Binding-site contacts:
Ligand atom O4 contacts residue ALA13 of chain 1.B at 3.9 Å.
Ligand atom C11 contacts residue TYR177 of chain 1.B at 3.4 Å (hydrophobic).
Ligand atom C6 contacts residue ALA10 of chain 1.B at 3.6 Å (hydrophobic).
Ligand atom CE2 contacts residue ARG9 of chain 1.B at 3.8 Å.
Ligand atom C8 contacts residue LEU70 of chain 1.B at 4.0 Å (hydrophobic).
Ligand atom CZ contacts residue ARG9 of chain 1.B at 3.8 Å.
Ligand atom O5 contacts residue ARG9 of chain 1.B at 3.5 Å.
Ligand atom C10 contacts residue LEU70 of chain 1.B at 3.6 Å (hydrophobic).
Ligand atom C4 contacts residue GLN115 of chain 1.B at 4.0 Å.
Ligand atom C21 contacts residue CYS136 of chain 1.B at 3.6 Å (hydrophobic).
Ligand atom C5 contacts residue HIS117 of chain 1.B at 3.5 Å.
Ligand atom CZ contacts residue MET113 of chain 1.B at 4.0 Å (hydrophobic).
Ligand atom C26 contacts residue TYR177 of chain 1.B at 3.7 Å (hydrophobic).
Ligand atom O16 contacts residue GLN115 of chain 1.B at 2.7 Å (h-bond).
Ligand atom C13 contacts residue HIS117 of chain 1.B at 4.0 Å.
Ligand atom C4 contacts residue VAL83 of chain 1.B at 4.0 Å (hydrophobic).
Ligand atom O14 contacts residue LEU70 of chain 1.B at 3.7 Å.
Ligand atom C8 contacts residue GLU87 of chain 1.B at 3.6 Å.
Ligand atom C29 contacts residue GLU87 of chain 1.B at 3.5 Å.
Ligand atom C23 contacts residue CYS136 of chain 1.B at 3.3 Å (hydrophobic).
Ligand atom C22 contacts residue TYR177 of chain 1.B at 3.5 Å (hydrophobic).
Ligand atom C8 contacts residue ALA67 of chain 1.B at 4.0 Å (hydrophobic).
Ligand atom C3 contacts residue GLN115 of chain 1.B at 3.8 Å.
Ligand atom C23 contacts residue MET139 of chain 1.B at 3.3 Å (hydrophobic).
Ligand atom C9 contacts residue LEU70 of chain 1.B at 3.9 Å (hydrophobic).
Ligand atom C6 contacts residue ARG9 of chain 1.B at 3.8 Å.
Ligand atom O8 contacts residue GLN115 of chain 1.B at 3.0 Å (h-bond).
Ligand atom C11 contacts residue GLU87 of chain 1.B at 3.0 Å.
Ligand atom C11 contacts residue GLU65 of chain 1.B at 3.5 Å.
Ligand atom O4 contacts residue TYR177 of chain 1.B at 3.7 Å.
Ligand atom C14 contacts residue GLN115 of chain 1.B at 3.7 Å.
Ligand atom O16 contacts residue HIS117 of chain 1.B at 2.9 Å.
Ligand atom C4 contacts residue VAL72 of chain 1.B at 3.9 Å (hydrophobic).
Ligand atom O14 contacts residue ALA10 of chain 1.B at 3.1 Å.
Ligand atom O8 contacts residue VAL83 of chain 1.B at 3.8 Å.
Ligand atom C1 contacts residue MET113 of chain 1.B at 3.8 Å (hydrophobic).
Ligand atom CE1 contacts residue ARG9 of chain 1.B at 3.8 Å.
Ligand atom C27 contacts residue GLU87 of chain 1.B at 3.7 Å.
Ligand atom C7 contacts residue GLN115 of chain 1.B at 3.9 Å.
Ligand atom C18 contacts residue MET113 of chain 1.B at 4.0 Å (hydrophobic).

Sequence of chain 1.B:
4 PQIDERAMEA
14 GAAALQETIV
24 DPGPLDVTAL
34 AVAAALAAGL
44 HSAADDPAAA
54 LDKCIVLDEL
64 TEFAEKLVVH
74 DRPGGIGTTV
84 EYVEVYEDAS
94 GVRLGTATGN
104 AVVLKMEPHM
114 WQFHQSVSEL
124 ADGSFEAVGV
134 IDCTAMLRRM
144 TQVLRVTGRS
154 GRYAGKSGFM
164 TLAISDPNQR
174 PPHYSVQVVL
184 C

This small molecule binds to this protein.
Small molecule (SMILES): CC[C@@H]1C[C@]2(C)C=C(C)[C@H](C)C[C@]23NC(=O)C(=C3O)C(=O)[C@]2(C)[C@@H](CC[C@H]3[C@H]2CCC[C@@H]3O)C[C@H]1O